This protein binds this small molecule.
Small molecule (SMILES): CCOC(=O)c1cc(C#N)c(N2CCC(C(=O)NS(=O)(=O)Cc3ccccc3)CC2)nc1C

Binding-site contacts:
Ligand atom OAE contacts residue ASN168 of chain 1.A at 3.5 Å (h-bond).
Ligand atom NAC contacts residue CYS203 of chain 1.A at 3.4 Å.
Ligand atom CAA contacts residue CYS203 of chain 1.A at 3.6 Å (hydrophobic).
Ligand atom OAW contacts residue VAL199 of chain 1.A at 3.2 Å.
Ligand atom CBC contacts residue TYR114 of chain 1.A at 3.5 Å (hydrophobic).
Ligand atom CAZ contacts residue TYR114 of chain 1.A at 3.5 Å (hydrophobic).
Ligand atom CAY contacts residue ASN168 of chain 1.A at 3.7 Å.
Ligand atom CAL contacts residue TYR374 of chain 1.A at 3.6 Å (hydrophobic).
Ligand atom CAR contacts residue ASN200 of chain 1.A at 3.8 Å.
Ligand atom CAK contacts residue LYS395 of chain 1.A at 3.8 Å.
Ligand atom CAN contacts residue TYR114 of chain 1.A at 3.6 Å (hydrophobic).
Ligand atom CBD contacts residue TYR114 of chain 1.A at 3.8 Å (hydrophobic).
Ligand atom NAV contacts residue LYS395 of chain 1.A at 3.2 Å (salt-bridge).
Ligand atom NBF contacts residue ASN200 of chain 1.A at 3.6 Å.
Ligand atom NAU contacts residue ASN200 of chain 1.A at 3.8 Å.
Ligand atom OAF contacts residue LYS395 of chain 1.A at 3.5 Å.
Ligand atom OAD contacts residue ARG371 of chain 1.A at 3.2 Å (salt-bridge).
Ligand atom CAM contacts residue ARG371 of chain 1.A at 3.6 Å.
Ligand atom CAK contacts residue PHE367 of chain 1.A at 3.5 Å (hydrophobic).
Ligand atom CAJ contacts residue TYR374 of chain 1.A at 3.8 Å (hydrophobic).
Ligand atom CAN contacts residue ASN200 of chain 1.A at 3.8 Å.
Ligand atom CAO contacts residue TYR114 of chain 1.A at 3.7 Å (hydrophobic).
Ligand atom CAL contacts residue LEU391 of chain 1.A at 3.7 Å (hydrophobic).
Ligand atom CBB contacts residue ASN200 of chain 1.A at 3.3 Å.
Ligand atom OAE contacts residue VAL111 of chain 1.A at 3.4 Å.
Ligand atom CAH contacts residue ASN200 of chain 1.A at 3.6 Å.
Ligand atom NAC contacts residue ASN200 of chain 1.A at 3.8 Å.
Ligand atom CAY contacts residue TYR114 of chain 1.A at 3.7 Å (hydrophobic).
Ligand atom CBD contacts residue ASN200 of chain 1.A at 3.4 Å.
Ligand atom NAU contacts residue TYR114 of chain 1.A at 3.4 Å.
Ligand atom NAC contacts residue GLN204 of chain 1.A at 3.7 Å.
Ligand atom CAS contacts residue TYR114 of chain 1.A at 3.5 Å (hydrophobic).
Ligand atom CAB contacts residue TYR114 of chain 1.A at 3.9 Å (hydrophobic).
Ligand atom CAO contacts residue SER165 of chain 1.A at 3.4 Å.
Ligand atom CAI contacts residue LYS395 of chain 1.A at 3.8 Å.
Ligand atom CAO contacts residue PHE115 of chain 1.A at 3.5 Å (hydrophobic).
Ligand atom CAY contacts residue VAL199 of chain 1.A at 3.8 Å (hydrophobic).
Ligand atom NAC contacts residue TYR118 of chain 1.A at 3.3 Å (h-bond).
Ligand atom CAA contacts residue SER165 of chain 1.A at 3.3 Å.
Ligand atom CAP contacts residue ASN200 of chain 1.A at 3.6 Å.

Sequence of chain 1.A:
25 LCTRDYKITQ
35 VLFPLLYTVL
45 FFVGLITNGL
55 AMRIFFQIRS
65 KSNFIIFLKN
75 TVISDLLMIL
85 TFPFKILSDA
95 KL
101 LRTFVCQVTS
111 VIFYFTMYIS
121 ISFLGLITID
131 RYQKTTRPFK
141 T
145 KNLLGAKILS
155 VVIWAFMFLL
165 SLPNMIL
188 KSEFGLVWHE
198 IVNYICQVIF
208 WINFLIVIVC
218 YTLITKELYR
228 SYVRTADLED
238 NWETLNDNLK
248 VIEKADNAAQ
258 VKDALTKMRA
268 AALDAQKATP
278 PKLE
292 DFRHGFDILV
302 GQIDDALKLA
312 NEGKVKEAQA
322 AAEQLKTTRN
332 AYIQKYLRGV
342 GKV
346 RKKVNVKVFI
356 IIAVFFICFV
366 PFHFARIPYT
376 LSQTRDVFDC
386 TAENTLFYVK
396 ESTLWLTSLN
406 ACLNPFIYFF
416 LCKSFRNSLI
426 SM